Sequence of chain 1.A:
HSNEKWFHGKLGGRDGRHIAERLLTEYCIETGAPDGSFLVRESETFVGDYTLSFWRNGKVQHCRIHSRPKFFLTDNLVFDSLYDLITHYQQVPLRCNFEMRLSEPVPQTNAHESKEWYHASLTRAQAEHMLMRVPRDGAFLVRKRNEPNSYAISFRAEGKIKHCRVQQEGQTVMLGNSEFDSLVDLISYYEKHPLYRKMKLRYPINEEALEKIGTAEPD

Binding-site contacts:
Ligand atom P contacts residue ARG152 of chain 1.A at 3.8 Å.
Ligand atom O contacts residue ARG131 of chain 1.A at 2.8 Å (salt-bridge).
Ligand atom CG2 contacts residue CYS171 of chain 1.A at 3.6 Å (hydrophobic).
Ligand atom CA contacts residue HIS170 of chain 1.A at 3.8 Å.
Ligand atom CZ contacts residue ARG152 of chain 1.A at 3.5 Å.
Ligand atom CD1 contacts residue ARG172 of chain 1.A at 3.6 Å.
Ligand atom CG contacts residue HIS170 of chain 1.A at 3.6 Å.
Ligand atom CE1 contacts residue ARG172 of chain 1.A at 3.7 Å.
Ligand atom CG2 contacts residue LEU202 of chain 1.A at 3.5 Å (hydrophobic).
Ligand atom O contacts residue GLY183 of chain 1.A at 3.7 Å.
Ligand atom P contacts residue ARG131 of chain 1.A at 3.8 Å.
Ligand atom O3P contacts residue ARG150 of chain 1.A at 3.0 Å (salt-bridge).
Ligand atom C contacts residue HIS170 of chain 1.A at 3.5 Å.
Ligand atom CD contacts residue LYS169 of chain 1.A at 3.6 Å.
Ligand atom CB contacts residue ARG131 of chain 1.A at 3.5 Å.
Ligand atom OE1 contacts residue TYR203 of chain 1.A at 3.8 Å.
Ligand atom CA contacts residue HIS170 of chain 1.A at 3.4 Å.
Ligand atom CE2 contacts residue ARG172 of chain 1.A at 3.3 Å.
Ligand atom OD1 contacts residue ARG172 of chain 1.A at 3.6 Å.
Ligand atom O1P contacts residue ARG131 of chain 1.A at 2.9 Å (salt-bridge).
Ligand atom CE1 contacts residue ARG131 of chain 1.A at 3.9 Å.
Ligand atom CD2 contacts residue ARG172 of chain 1.A at 2.8 Å.
Ligand atom O3P contacts residue ARG152 of chain 1.A at 3.5 Å (salt-bridge).
Ligand atom O1P contacts residue ARG150 of chain 1.A at 2.7 Å (salt-bridge).
Ligand atom CZ contacts residue ARG172 of chain 1.A at 3.8 Å.
Ligand atom CB contacts residue HIS170 of chain 1.A at 3.7 Å.
Ligand atom CD1 contacts residue CYS171 of chain 1.A at 3.7 Å (hydrophobic).
Ligand atom C contacts residue ARG131 of chain 1.A at 3.6 Å.
Ligand atom CA contacts residue ARG131 of chain 1.A at 3.7 Å.
Ligand atom OH contacts residue ARG152 of chain 1.A at 2.7 Å (salt-bridge).
Ligand atom P contacts residue ARG150 of chain 1.A at 3.7 Å.
Ligand atom OE2 contacts residue LYS169 of chain 1.A at 3.6 Å.
Ligand atom N contacts residue HIS170 of chain 1.A at 2.8 Å (h-bond).
Ligand atom CG contacts residue LYS169 of chain 1.A at 3.8 Å.
Ligand atom CZ contacts residue ARG131 of chain 1.A at 3.8 Å.
Ligand atom CE1 contacts residue HIS170 of chain 1.A at 3.9 Å.
Ligand atom CG contacts residue ARG172 of chain 1.A at 3.6 Å.
Ligand atom CB contacts residue HIS170 of chain 1.A at 3.7 Å.
Ligand atom CD1 contacts residue HIS170 of chain 1.A at 3.7 Å.
Ligand atom OD2 contacts residue ARG172 of chain 1.A at 3.9 Å.

This protein binds this small molecule.
Small molecule (SMILES): CC(C)C[C@@H](C=O)NC(=O)[C@@H](NC(=O)[C@H](CCC(=O)O)NC(=O)[C@H](CCC(=O)O)NC(=O)[C@H](Cc1ccc(OP(=O)(O)O)cc1)NC(=O)[C@H](CC(C)C)NC(=O)[C@@H](N)CC(=O)O)C(C)C